Sequence of chain 1.A:
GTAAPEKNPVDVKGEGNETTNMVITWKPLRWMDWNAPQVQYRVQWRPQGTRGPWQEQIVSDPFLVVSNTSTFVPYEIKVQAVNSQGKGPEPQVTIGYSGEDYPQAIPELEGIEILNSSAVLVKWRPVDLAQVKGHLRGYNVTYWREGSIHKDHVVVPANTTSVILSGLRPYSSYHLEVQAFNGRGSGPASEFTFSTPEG

Binding-site contacts:
Ligand atom C8 contacts residue ASN68 of chain 1.A at 4.4 Å.
Ligand atom C6 contacts residue ASN68 of chain 1.A at 4.4 Å.
Ligand atom C3 contacts residue ASN68 of chain 1.A at 3.5 Å.
Ligand atom C1 contacts residue ASN68 of chain 1.A at 1.4 Å.
Ligand atom O7 contacts residue ASN68 of chain 1.A at 3.0 Å (h-bond).
Ligand atom C2 contacts residue ASN68 of chain 1.A at 2.3 Å.
Ligand atom N2 contacts residue ASN68 of chain 1.A at 3.3 Å (h-bond).
Ligand atom O5 contacts residue ASN68 of chain 1.A at 2.1 Å (h-bond).
Ligand atom C4 contacts residue ASN68 of chain 1.A at 3.9 Å.
Ligand atom O3 contacts residue ASN68 of chain 1.A at 4.2 Å.
Ligand atom C7 contacts residue ASN68 of chain 1.A at 3.4 Å.
Ligand atom C5 contacts residue ASN68 of chain 1.A at 3.4 Å.

This small molecule binds to this protein.
Small molecule (SMILES): CC(=O)N[C@@H]1[C@@H](O)[C@H](O)[C@@H](CO)O[C@H]1O